Sequence of chain 1.L:
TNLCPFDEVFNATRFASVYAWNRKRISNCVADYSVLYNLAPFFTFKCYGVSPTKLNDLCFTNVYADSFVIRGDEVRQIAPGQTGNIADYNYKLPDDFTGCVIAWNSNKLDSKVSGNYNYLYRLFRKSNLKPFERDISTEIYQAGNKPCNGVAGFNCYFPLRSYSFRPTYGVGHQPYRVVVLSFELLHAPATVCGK

The small molecule below binds the protein below.
Small molecule (SMILES): CC(=O)N[C@@H]1[C@@H](O)[C@H](O)[C@@H](CO)O[C@H]1O

Binding-site contacts:
Ligand atom O7 contacts residue ASN17 of chain 1.L at 3.4 Å (h-bond).
Ligand atom C8 contacts residue PHE12 of chain 1.L at 3.4 Å (hydrophobic).
Ligand atom C8 contacts residue ASP13 of chain 1.L at 3.9 Å.
Ligand atom N2 contacts residue ASN17 of chain 1.L at 3.0 Å (h-bond).
Ligand atom O7 contacts residue PHE12 of chain 1.L at 4.3 Å.
Ligand atom C7 contacts residue ASN17 of chain 1.L at 3.3 Å.
Ligand atom C8 contacts residue ASN17 of chain 1.L at 4.4 Å.
Ligand atom C3 contacts residue ASN17 of chain 1.L at 3.8 Å.
Ligand atom C5 contacts residue ASN17 of chain 1.L at 3.6 Å.
Ligand atom C7 contacts residue PHE12 of chain 1.L at 4.3 Å (hydrophobic).
Ligand atom O5 contacts residue ASN17 of chain 1.L at 2.4 Å (h-bond).
Ligand atom O7 contacts residue ASP13 of chain 1.L at 3.1 Å.
Ligand atom C8 contacts residue PHE16 of chain 1.L at 3.6 Å (hydrophobic).
Ligand atom C7 contacts residue ASP13 of chain 1.L at 3.7 Å.
Ligand atom C1 contacts residue ASN17 of chain 1.L at 1.4 Å.
Ligand atom O6 contacts residue ASN17 of chain 1.L at 4.4 Å.
Ligand atom C4 contacts residue ASN17 of chain 1.L at 4.3 Å.
Ligand atom C2 contacts residue ASN17 of chain 1.L at 2.5 Å.